Binding-site contacts:
Ligand atom C8 contacts residue ASN191 of chain 1.C at 3.5 Å.
Ligand atom C7 contacts residue ASN129 of chain 1.C at 3.2 Å.
Ligand atom C8 contacts residue THR192 of chain 1.C at 4.5 Å.
Ligand atom C1 contacts residue ASN129 of chain 1.C at 1.4 Å.
Ligand atom C4 contacts residue ASN129 of chain 1.C at 4.2 Å.
Ligand atom C8 contacts residue SER193 of chain 1.C at 4.2 Å.
Ligand atom C3 contacts residue ASN129 of chain 1.C at 3.8 Å.
Ligand atom N2 contacts residue ASN129 of chain 1.C at 2.9 Å (h-bond).
Ligand atom C2 contacts residue ASN129 of chain 1.C at 2.5 Å.
Ligand atom O7 contacts residue ASN129 of chain 1.C at 3.1 Å (h-bond).
Ligand atom C8 contacts residue ASP190 of chain 1.C at 4.3 Å.
Ligand atom O5 contacts residue ASN129 of chain 1.C at 2.4 Å (h-bond).
Ligand atom C8 contacts residue ASN129 of chain 1.C at 4.1 Å.
Ligand atom C5 contacts residue ASN129 of chain 1.C at 3.7 Å.

Sequence of chain 1.C:
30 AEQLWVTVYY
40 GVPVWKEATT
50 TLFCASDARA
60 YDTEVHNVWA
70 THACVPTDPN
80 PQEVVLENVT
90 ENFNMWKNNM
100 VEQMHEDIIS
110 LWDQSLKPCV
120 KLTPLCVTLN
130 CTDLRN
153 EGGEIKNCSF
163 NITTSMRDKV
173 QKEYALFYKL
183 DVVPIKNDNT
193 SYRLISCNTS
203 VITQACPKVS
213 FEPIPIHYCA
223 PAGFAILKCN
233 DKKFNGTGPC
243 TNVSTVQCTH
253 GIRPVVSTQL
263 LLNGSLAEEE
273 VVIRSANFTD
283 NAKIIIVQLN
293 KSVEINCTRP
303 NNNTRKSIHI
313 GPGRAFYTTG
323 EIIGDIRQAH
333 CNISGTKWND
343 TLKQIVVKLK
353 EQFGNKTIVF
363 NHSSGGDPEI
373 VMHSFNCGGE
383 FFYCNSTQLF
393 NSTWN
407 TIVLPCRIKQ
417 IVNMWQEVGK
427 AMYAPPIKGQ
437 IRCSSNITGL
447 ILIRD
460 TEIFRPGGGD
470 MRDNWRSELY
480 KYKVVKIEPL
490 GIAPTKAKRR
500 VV

The protein below binds the small molecule below.
Small molecule (SMILES): CC(=O)N[C@@H]1[C@@H](O)[C@H](O)[C@@H](CO)O[C@H]1O